Sequence of chain 1.A:
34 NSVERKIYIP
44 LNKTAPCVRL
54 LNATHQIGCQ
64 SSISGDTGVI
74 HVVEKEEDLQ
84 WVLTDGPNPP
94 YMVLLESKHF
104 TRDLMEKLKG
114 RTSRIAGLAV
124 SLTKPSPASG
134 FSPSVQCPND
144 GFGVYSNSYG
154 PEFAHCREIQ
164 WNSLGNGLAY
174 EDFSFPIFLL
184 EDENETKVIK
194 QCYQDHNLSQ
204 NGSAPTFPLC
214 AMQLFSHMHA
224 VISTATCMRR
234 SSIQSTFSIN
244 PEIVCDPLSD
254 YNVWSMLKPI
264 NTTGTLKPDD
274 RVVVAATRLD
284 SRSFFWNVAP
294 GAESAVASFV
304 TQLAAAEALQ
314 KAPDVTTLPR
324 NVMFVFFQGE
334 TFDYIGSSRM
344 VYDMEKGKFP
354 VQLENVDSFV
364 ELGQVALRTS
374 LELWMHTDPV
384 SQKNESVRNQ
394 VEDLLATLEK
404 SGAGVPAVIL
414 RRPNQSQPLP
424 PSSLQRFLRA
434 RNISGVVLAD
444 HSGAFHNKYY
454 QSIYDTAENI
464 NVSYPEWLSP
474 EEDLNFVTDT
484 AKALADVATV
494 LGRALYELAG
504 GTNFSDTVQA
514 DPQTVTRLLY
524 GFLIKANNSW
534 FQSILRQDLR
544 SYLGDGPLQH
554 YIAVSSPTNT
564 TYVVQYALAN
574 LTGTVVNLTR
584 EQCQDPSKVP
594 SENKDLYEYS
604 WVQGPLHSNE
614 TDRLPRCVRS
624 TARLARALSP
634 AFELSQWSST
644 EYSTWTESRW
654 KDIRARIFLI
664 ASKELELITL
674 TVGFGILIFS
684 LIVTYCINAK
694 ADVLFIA

The small molecule below binds the protein below.
Small molecule (SMILES): CC(=O)N[C@H]1[C@H](O[C@H]2[C@H](O)[C@@H](NC(C)=O)CO[C@@H]2CO)O[C@H](CO)[C@@H](O)[C@@H]1O

Binding-site contacts:
Ligand atom O7 contacts residue ARG619 of chain 1.A at 4.3 Å.
Ligand atom C2 contacts residue ASN573 of chain 1.A at 2.7 Å.
Ligand atom O5 contacts residue TRP533 of chain 1.A at 3.6 Å.
Ligand atom O6 contacts residue ARG619 of chain 1.A at 2.6 Å (salt-bridge).
Ligand atom C5 contacts residue ASN573 of chain 1.A at 3.7 Å.
Ligand atom C8 contacts residue THR577 of chain 1.A at 4.4 Å.
Ligand atom O5 contacts residue ILE537 of chain 1.A at 4.0 Å.
Ligand atom C7 contacts residue ASN573 of chain 1.A at 3.0 Å.
Ligand atom O5 contacts residue ASN573 of chain 1.A at 2.4 Å (h-bond).
Ligand atom C1 contacts residue TRP533 of chain 1.A at 4.2 Å (hydrophobic).
Ligand atom O6 contacts residue TRP533 of chain 1.A at 4.1 Å.
Ligand atom O7 contacts residue VAL578 of chain 1.A at 3.4 Å.
Ligand atom C1 contacts residue ASN573 of chain 1.A at 1.5 Å.
Ligand atom C1 contacts residue ILE537 of chain 1.A at 4.5 Å (hydrophobic).
Ligand atom C7 contacts residue VAL578 of chain 1.A at 4.3 Å (hydrophobic).
Ligand atom C8 contacts residue ASN573 of chain 1.A at 3.4 Å.
Ligand atom O7 contacts residue ASN573 of chain 1.A at 3.7 Å.
Ligand atom C6 contacts residue ARG619 of chain 1.A at 4.0 Å.
Ligand atom C3 contacts residue ASN573 of chain 1.A at 3.9 Å.
Ligand atom C6 contacts residue TRP533 of chain 1.A at 3.6 Å (hydrophobic).
Ligand atom C8 contacts residue GLY576 of chain 1.A at 3.5 Å.
Ligand atom N2 contacts residue ASN573 of chain 1.A at 2.6 Å (h-bond).
Ligand atom C5 contacts residue TRP533 of chain 1.A at 3.8 Å (hydrophobic).
Ligand atom C4 contacts residue ASN573 of chain 1.A at 4.4 Å.
Ligand atom C6 contacts residue SER536 of chain 1.A at 3.8 Å.